Sequence of chain 2.B:
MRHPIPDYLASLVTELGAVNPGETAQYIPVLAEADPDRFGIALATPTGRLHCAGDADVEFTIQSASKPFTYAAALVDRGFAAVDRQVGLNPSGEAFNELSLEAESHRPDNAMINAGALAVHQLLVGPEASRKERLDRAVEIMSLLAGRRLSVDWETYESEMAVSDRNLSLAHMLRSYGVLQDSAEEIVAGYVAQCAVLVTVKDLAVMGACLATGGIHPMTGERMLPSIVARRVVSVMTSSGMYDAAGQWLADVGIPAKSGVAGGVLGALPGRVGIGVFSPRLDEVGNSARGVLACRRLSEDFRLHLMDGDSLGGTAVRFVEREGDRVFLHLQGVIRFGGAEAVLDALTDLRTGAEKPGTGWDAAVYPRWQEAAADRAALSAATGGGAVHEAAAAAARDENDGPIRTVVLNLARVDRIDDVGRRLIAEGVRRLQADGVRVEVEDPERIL

Binding-site contacts:
Ligand atom CB contacts residue VAL261 of chain 2.B at 4.3 Å (hydrophobic).
Ligand atom CA contacts residue TYR191 of chain 2.B at 4.2 Å (hydrophobic).
Ligand atom CB contacts residue GLN63 of chain 2.B at 4.0 Å.
Ligand atom N contacts residue GLU160 of chain 2.B at 3.4 Å (salt-bridge).
Ligand atom CG contacts residue GLN63 of chain 2.B at 3.7 Å.
Ligand atom CB contacts residue TYR191 of chain 2.B at 3.9 Å (hydrophobic).
Ligand atom CD contacts residue SER64 of chain 2.B at 3.2 Å.
Ligand atom O contacts residue ASN114 of chain 2.B at 3.4 Å (h-bond).
Ligand atom O contacts residue ASN167 of chain 2.B at 3.3 Å (h-bond).
Ligand atom CA contacts residue TYR27 of chain 2.B at 4.1 Å (hydrophobic).
Ligand atom O contacts residue TYR27 of chain 2.B at 3.8 Å.
Ligand atom C contacts residue ASN167 of chain 2.B at 3.3 Å.
Ligand atom CB contacts residue TYR27 of chain 2.B at 4.0 Å (hydrophobic).
Ligand atom OE2 contacts residue SER64 of chain 2.B at 2.8 Å.
Ligand atom C contacts residue GLU160 of chain 2.B at 3.3 Å.
Ligand atom C contacts residue TYR191 of chain 2.B at 4.0 Å (hydrophobic).
Ligand atom CG contacts residue SER64 of chain 2.B at 4.0 Å.
Ligand atom OE1 contacts residue SER64 of chain 2.B at 3.2 Å (h-bond).
Ligand atom CD contacts residue GLN63 of chain 2.B at 4.1 Å.
Ligand atom C contacts residue TYR27 of chain 2.B at 4.3 Å (hydrophobic).
Ligand atom N contacts residue GLN63 of chain 2.B at 2.5 Å (h-bond).
Ligand atom OE2 contacts residue SER259 of chain 2.B at 3.8 Å.
Ligand atom CA contacts residue GLU160 of chain 2.B at 3.6 Å.
Ligand atom CG contacts residue VAL261 of chain 2.B at 3.2 Å (hydrophobic).
Ligand atom OE2 contacts residue GLY260 of chain 2.B at 3.4 Å.
Ligand atom O contacts residue GLU160 of chain 2.B at 4.1 Å.
Ligand atom C contacts residue ASN114 of chain 2.B at 4.0 Å.
Ligand atom CD contacts residue VAL261 of chain 2.B at 3.2 Å (hydrophobic).
Ligand atom OE2 contacts residue VAL261 of chain 2.B at 3.1 Å (h-bond).
Ligand atom N contacts residue TYR191 of chain 2.B at 4.1 Å.
Ligand atom OE1 contacts residue VAL261 of chain 2.B at 3.4 Å.
Ligand atom CG contacts residue TYR27 of chain 2.B at 4.1 Å (hydrophobic).
Ligand atom CA contacts residue CYS195 of chain 2.B at 4.5 Å (hydrophobic).
Ligand atom OE2 contacts residue GLN63 of chain 2.B at 3.6 Å.
Ligand atom CB contacts residue SER64 of chain 2.B at 4.5 Å.
Ligand atom CA contacts residue GLN63 of chain 2.B at 3.4 Å.
Ligand atom N contacts residue CYS195 of chain 2.B at 3.1 Å (h-bond).

A small-molecule ligand and the protein it binds are described below.
Small molecule (SMILES): N[C@@H](CCC(=O)O)C(=O)O